Sequence of chain 1.I:
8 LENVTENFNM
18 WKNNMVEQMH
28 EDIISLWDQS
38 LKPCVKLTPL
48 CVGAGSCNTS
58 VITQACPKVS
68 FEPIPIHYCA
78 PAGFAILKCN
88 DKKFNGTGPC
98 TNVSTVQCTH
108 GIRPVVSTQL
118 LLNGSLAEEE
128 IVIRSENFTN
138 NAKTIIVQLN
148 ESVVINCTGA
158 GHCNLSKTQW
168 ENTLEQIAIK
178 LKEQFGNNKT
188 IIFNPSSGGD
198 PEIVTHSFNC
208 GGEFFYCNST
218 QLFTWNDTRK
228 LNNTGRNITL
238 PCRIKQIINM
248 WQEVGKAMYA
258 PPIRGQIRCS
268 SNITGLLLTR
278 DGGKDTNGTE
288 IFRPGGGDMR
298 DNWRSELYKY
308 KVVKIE

This protein binds this small molecule.
Small molecule (SMILES): CC(=O)N[C@@H]1[C@@H](O)[C@H](O)[C@@H](CO)O[C@H]1O

Binding-site contacts:
Ligand atom C1 contacts residue THR136 of chain 1.I at 4.1 Å.
Ligand atom N2 contacts residue ASN134 of chain 1.I at 2.8 Å (h-bond).
Ligand atom O5 contacts residue ASN134 of chain 1.I at 2.4 Å (h-bond).
Ligand atom C5 contacts residue THR136 of chain 1.I at 3.8 Å.
Ligand atom C3 contacts residue ASN134 of chain 1.I at 3.8 Å.
Ligand atom C1 contacts residue ASN134 of chain 1.I at 1.5 Å.
Ligand atom O5 contacts residue ASN137 of chain 1.I at 3.8 Å.
Ligand atom C5 contacts residue ASN134 of chain 1.I at 3.7 Å.
Ligand atom C4 contacts residue ASN134 of chain 1.I at 4.2 Å.
Ligand atom C2 contacts residue ASN134 of chain 1.I at 2.4 Å.
Ligand atom C6 contacts residue ASN134 of chain 1.I at 4.4 Å.
Ligand atom C7 contacts residue ASN134 of chain 1.I at 3.9 Å.
Ligand atom O5 contacts residue THR136 of chain 1.I at 3.6 Å.
Ligand atom O6 contacts residue ASN134 of chain 1.I at 3.8 Å.
Ligand atom C6 contacts residue ASN137 of chain 1.I at 4.0 Å.
Ligand atom O6 contacts residue THR136 of chain 1.I at 2.6 Å (h-bond).
Ligand atom O6 contacts residue ASN137 of chain 1.I at 2.8 Å (h-bond).
Ligand atom C6 contacts residue THR136 of chain 1.I at 3.7 Å.
Ligand atom O7 contacts residue ASN134 of chain 1.I at 4.2 Å.